Binding-site contacts:
Ligand atom O7 contacts residue ASN709 of chain 1.B at 3.8 Å.
Ligand atom C4 contacts residue ASN709 of chain 1.B at 4.2 Å.
Ligand atom C8 contacts residue ASN710 of chain 1.B at 3.9 Å.
Ligand atom O5 contacts residue ASN709 of chain 1.B at 2.4 Å (h-bond).
Ligand atom C7 contacts residue ASN709 of chain 1.B at 3.5 Å.
Ligand atom O5 contacts residue ASP796 of chain 1.C at 4.0 Å.
Ligand atom C3 contacts residue ASN709 of chain 1.B at 3.8 Å.
Ligand atom C5 contacts residue ASN709 of chain 1.B at 3.7 Å.
Ligand atom C1 contacts residue ASN709 of chain 1.B at 1.4 Å.
Ligand atom O6 contacts residue ASP796 of chain 1.C at 4.1 Å.
Ligand atom N2 contacts residue ASN709 of chain 1.B at 2.9 Å (h-bond).
Ligand atom C2 contacts residue ASN709 of chain 1.B at 2.5 Å.

Sequence of chain 1.B:
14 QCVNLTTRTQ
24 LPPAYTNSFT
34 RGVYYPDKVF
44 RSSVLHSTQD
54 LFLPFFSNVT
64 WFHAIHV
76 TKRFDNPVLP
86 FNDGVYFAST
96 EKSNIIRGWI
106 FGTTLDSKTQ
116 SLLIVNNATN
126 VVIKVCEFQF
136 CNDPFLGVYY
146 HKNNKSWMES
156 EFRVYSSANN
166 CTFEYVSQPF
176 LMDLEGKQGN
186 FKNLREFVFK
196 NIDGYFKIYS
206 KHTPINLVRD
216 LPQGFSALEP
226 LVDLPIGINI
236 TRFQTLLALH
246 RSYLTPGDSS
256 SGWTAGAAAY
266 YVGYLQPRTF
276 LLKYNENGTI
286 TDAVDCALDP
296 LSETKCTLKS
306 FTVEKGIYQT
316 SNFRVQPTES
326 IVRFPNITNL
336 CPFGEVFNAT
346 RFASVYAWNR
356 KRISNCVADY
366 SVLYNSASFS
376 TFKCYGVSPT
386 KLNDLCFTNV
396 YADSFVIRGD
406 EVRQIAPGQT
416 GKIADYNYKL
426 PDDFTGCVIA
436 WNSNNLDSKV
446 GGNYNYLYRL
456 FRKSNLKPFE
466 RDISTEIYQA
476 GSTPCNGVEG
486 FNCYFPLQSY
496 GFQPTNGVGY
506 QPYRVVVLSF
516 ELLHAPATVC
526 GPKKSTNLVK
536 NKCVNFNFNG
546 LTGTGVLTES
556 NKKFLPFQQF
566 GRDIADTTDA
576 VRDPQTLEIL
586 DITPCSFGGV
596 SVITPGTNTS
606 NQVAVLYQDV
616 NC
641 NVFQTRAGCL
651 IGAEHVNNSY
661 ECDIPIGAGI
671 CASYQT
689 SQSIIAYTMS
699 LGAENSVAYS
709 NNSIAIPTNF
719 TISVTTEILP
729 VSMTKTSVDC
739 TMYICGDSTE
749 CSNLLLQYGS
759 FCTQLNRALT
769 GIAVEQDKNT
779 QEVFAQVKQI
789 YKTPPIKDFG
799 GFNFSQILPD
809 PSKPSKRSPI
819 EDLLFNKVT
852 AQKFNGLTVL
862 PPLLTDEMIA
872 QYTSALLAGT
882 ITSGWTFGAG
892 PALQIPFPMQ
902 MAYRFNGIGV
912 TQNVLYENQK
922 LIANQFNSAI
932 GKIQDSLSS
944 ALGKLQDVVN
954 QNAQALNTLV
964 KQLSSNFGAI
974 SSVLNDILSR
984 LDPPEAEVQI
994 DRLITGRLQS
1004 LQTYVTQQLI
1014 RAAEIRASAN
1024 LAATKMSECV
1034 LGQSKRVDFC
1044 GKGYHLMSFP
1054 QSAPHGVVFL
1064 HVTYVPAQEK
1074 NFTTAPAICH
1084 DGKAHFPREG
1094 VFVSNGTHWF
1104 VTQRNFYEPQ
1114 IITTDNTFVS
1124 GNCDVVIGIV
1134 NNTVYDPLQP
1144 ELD

Sequence of chain 1.C:
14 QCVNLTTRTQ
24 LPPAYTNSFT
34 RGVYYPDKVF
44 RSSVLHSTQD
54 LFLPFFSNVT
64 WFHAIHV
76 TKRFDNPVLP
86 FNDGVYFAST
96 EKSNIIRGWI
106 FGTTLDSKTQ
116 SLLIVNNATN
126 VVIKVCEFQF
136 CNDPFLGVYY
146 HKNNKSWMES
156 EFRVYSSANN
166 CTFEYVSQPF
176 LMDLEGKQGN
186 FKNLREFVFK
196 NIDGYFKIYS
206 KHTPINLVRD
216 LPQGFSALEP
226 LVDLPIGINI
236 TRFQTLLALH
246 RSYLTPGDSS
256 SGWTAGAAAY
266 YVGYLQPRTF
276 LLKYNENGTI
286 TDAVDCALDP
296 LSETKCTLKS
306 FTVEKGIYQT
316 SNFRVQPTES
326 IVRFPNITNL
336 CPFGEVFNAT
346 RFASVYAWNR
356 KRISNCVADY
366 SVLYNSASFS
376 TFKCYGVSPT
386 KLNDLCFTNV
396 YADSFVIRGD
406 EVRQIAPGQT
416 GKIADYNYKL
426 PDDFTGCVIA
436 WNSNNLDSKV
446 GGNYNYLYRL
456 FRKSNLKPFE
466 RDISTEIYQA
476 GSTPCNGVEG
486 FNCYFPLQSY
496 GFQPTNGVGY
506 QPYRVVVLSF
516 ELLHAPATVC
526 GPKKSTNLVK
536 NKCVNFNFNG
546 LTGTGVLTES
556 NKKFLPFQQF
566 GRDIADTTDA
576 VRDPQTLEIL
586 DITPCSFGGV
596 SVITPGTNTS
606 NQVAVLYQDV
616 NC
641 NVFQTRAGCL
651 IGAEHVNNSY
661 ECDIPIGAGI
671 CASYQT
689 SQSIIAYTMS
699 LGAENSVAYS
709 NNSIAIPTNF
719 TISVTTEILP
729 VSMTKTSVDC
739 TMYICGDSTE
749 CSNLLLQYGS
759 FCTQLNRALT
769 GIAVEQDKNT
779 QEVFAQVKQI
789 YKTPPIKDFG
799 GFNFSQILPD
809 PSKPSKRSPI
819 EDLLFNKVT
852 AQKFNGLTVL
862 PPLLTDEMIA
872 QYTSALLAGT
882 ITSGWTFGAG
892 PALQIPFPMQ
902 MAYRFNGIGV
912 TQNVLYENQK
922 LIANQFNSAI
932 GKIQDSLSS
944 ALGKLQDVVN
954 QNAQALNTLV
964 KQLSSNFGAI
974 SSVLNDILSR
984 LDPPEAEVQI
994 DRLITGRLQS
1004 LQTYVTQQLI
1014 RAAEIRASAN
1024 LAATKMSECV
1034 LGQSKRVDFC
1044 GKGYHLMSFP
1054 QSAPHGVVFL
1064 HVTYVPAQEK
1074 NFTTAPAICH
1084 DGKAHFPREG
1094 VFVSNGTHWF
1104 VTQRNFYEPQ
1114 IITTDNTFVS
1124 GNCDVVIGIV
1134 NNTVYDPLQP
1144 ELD

A small-molecule ligand and the protein it binds are described below.
Small molecule (SMILES): CC(=O)N[C@@H]1[C@@H](O)[C@H](O)[C@@H](CO)O[C@H]1O